Sequence of chain 1.E:
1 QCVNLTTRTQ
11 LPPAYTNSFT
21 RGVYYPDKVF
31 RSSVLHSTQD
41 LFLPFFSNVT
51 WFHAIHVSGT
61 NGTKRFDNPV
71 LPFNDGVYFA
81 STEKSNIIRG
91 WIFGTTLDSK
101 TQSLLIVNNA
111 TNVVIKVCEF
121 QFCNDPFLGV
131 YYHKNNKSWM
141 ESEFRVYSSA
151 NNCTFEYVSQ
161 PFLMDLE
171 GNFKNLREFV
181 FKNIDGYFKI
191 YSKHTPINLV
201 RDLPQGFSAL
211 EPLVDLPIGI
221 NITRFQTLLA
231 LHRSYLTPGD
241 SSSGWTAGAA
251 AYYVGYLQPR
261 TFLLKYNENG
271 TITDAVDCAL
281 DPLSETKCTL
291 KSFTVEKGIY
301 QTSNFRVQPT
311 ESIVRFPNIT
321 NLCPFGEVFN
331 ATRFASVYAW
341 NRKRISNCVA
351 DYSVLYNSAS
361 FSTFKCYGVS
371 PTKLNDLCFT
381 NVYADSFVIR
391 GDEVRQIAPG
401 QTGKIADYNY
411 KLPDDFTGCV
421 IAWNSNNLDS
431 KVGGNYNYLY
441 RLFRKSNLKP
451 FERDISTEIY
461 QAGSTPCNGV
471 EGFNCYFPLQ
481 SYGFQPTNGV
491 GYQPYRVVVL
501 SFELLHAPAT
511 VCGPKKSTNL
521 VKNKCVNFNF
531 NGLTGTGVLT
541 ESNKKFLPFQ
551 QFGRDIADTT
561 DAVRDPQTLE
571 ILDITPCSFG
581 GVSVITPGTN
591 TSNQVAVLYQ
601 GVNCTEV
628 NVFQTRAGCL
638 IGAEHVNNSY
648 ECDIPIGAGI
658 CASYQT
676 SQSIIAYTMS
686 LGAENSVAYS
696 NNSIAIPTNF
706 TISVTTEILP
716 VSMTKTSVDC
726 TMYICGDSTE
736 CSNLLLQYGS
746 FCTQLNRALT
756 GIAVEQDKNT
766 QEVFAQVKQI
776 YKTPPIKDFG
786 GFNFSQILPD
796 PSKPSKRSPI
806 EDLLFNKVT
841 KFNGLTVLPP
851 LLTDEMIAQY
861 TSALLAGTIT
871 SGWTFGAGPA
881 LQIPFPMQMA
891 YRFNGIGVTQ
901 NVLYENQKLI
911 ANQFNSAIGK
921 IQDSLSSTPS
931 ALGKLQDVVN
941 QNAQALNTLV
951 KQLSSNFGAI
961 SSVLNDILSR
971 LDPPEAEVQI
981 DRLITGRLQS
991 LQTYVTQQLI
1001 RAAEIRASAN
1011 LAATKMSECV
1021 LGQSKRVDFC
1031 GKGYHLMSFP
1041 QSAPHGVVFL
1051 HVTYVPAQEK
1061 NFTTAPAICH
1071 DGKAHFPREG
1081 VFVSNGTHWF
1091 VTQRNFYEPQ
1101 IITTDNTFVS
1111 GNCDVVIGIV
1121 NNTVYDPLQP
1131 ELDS

Sequence of chain 1.B:
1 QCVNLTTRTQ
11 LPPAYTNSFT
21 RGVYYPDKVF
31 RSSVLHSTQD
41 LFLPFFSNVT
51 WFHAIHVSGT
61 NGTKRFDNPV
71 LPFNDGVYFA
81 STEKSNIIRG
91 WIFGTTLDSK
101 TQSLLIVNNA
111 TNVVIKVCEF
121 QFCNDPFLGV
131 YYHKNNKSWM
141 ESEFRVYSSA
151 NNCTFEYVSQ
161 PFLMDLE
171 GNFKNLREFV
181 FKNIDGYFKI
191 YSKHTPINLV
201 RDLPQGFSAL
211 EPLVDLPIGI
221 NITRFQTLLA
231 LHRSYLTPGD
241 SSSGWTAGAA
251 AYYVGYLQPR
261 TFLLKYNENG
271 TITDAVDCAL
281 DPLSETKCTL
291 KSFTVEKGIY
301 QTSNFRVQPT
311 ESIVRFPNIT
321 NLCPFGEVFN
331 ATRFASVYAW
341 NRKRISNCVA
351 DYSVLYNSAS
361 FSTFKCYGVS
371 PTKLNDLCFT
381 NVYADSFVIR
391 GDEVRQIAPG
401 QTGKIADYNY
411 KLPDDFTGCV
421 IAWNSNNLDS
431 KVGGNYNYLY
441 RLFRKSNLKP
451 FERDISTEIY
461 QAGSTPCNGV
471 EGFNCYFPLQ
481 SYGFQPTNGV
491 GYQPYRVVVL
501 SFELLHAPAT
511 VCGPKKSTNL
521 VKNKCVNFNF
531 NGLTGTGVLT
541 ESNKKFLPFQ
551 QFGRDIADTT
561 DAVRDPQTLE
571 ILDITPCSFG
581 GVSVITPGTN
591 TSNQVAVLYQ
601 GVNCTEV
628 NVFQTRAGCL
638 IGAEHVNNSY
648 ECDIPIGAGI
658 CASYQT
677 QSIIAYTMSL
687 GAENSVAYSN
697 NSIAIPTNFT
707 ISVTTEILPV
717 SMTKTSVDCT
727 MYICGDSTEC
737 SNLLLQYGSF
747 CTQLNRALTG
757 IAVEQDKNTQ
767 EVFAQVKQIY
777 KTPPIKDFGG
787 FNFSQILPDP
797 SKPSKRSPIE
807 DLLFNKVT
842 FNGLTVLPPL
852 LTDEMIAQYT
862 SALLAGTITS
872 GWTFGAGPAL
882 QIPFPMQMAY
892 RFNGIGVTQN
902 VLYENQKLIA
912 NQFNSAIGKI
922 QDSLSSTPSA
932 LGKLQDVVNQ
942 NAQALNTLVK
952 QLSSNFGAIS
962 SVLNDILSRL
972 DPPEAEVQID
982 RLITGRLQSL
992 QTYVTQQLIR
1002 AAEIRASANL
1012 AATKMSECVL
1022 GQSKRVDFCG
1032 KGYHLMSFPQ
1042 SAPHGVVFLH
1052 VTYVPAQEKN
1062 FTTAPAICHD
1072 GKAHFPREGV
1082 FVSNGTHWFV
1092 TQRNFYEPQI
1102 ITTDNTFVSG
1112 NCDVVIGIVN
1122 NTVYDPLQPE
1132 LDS

Binding-site contacts:
Ligand atom C8 contacts residue ILE1117 of chain 1.E at 4.1 Å (hydrophobic).
Ligand atom O5 contacts residue ASP783 of chain 1.B at 3.5 Å (salt-bridge).
Ligand atom C8 contacts residue GLY1118 of chain 1.E at 3.6 Å.
Ligand atom O7 contacts residue ASN696 of chain 1.E at 3.2 Å (h-bond).
Ligand atom N2 contacts residue ASN696 of chain 1.E at 2.9 Å (h-bond).
Ligand atom C1 contacts residue ASN696 of chain 1.E at 1.4 Å.
Ligand atom C5 contacts residue ASP783 of chain 1.B at 4.5 Å.
Ligand atom C2 contacts residue ASN696 of chain 1.E at 2.4 Å.
Ligand atom C8 contacts residue ASN696 of chain 1.E at 4.4 Å.
Ligand atom C5 contacts residue ASN696 of chain 1.E at 3.7 Å.
Ligand atom C1 contacts residue ASP783 of chain 1.B at 4.2 Å.
Ligand atom C3 contacts residue ASN696 of chain 1.E at 3.8 Å.
Ligand atom C7 contacts residue ASN696 of chain 1.E at 3.2 Å.
Ligand atom O5 contacts residue ASN696 of chain 1.E at 2.4 Å (h-bond).
Ligand atom O7 contacts residue ASP783 of chain 1.B at 4.3 Å.
Ligand atom C4 contacts residue ASN696 of chain 1.E at 4.2 Å.
Ligand atom C6 contacts residue ASP783 of chain 1.B at 4.4 Å.

The small molecule below binds the protein below.
Small molecule (SMILES): CC(=O)N[C@@H]1[C@@H](O)[C@H](O)[C@@H](CO)O[C@H]1O